The protein below binds the small molecule below.
Small molecule (SMILES): CC[C@H](C)[C@H](NC(=O)[C@@H](NC(=O)[C@H](CC(C)C)NC(=O)[C@@H](N)CCCCN)C(C)C)C(=O)N[C@@H](CC(N)=O)C(=O)N[C@@H](CCCCN)C(=O)N[C@@H](CC(=O)O)C(=O)N[C@@H](CCSC)C(=O)N[C@@H](CCCN=C(N)N)C(=O)N[C@H](C(=O)N[C@@H](CC(=O)O)C(=O)N[C@@H](CC(C)C)C(=O)N[C@@H](Cc1ccccc1)C(=O)N[C@@H](CO)C(=O)N1CCC[C@H]1C(=O)N1CCC[C@H]1C(=O)N[C@H](C=O)CC(N)=O)[C@@H](C)O

Binding-site contacts:
Ligand atom N contacts residue THR1065 of chain 1.C at 3.2 Å (h-bond).
Ligand atom CB contacts residue GLU1052 of chain 1.C at 3.1 Å.
Ligand atom O contacts residue ASN1069 of chain 1.C at 3.0 Å (h-bond).
Ligand atom CA contacts residue GLN565 of chain 1.F at 3.1 Å.
Ligand atom CB contacts residue GLN1074 of chain 1.C at 3.5 Å.
Ligand atom NH1 contacts residue ASN1069 of chain 1.C at 2.8 Å (h-bond).
Ligand atom CG2 contacts residue PHE1068 of chain 1.C at 3.6 Å (hydrophobic).
Ligand atom O contacts residue GLN1074 of chain 1.C at 3.0 Å (h-bond).
Ligand atom CD contacts residue GLN1074 of chain 1.C at 3.5 Å.
Ligand atom CD2 contacts residue GLN565 of chain 1.F at 1.6 Å.
Ligand atom CD1 contacts residue GLN565 of chain 1.F at 1.2 Å.
Ligand atom CD1 contacts residue PHE1068 of chain 1.C at 3.4 Å (hydrophobic).
Ligand atom CD1 contacts residue ILE1053 of chain 1.C at 3.4 Å (hydrophobic).
Ligand atom CG1 contacts residue PHE1068 of chain 1.C at 3.4 Å (hydrophobic).
Ligand atom CA contacts residue ASN1069 of chain 1.C at 3.5 Å.
Ligand atom CD1 contacts residue THR1065 of chain 1.C at 3.5 Å.
Ligand atom CZ contacts residue GLN565 of chain 1.F at 2.3 Å.
Ligand atom O contacts residue ASN1069 of chain 1.C at 3.3 Å (h-bond).
Ligand atom N contacts residue GLN1074 of chain 1.C at 3.2 Å (h-bond).
Ligand atom NH2 contacts residue ASP1073 of chain 1.C at 3.1 Å (salt-bridge).
Ligand atom CB contacts residue GLN565 of chain 1.F at 2.0 Å.
Ligand atom C contacts residue ASN1069 of chain 1.C at 3.2 Å.
Ligand atom CE contacts residue LYS1225 of chain 1.NA at 3.3 Å.
Ligand atom N contacts residue ASN1069 of chain 1.C at 2.9 Å (h-bond).
Ligand atom NZ contacts residue LYS1225 of chain 1.NA at 2.2 Å.
Ligand atom CE1 contacts residue GLN565 of chain 1.F at 1.8 Å.
Ligand atom CG contacts residue GLU1052 of chain 1.C at 3.2 Å.
Ligand atom NZ contacts residue ASP1073 of chain 1.C at 3.0 Å (salt-bridge).
Ligand atom NH1 contacts residue ASP1073 of chain 1.C at 3.6 Å.
Ligand atom CE1 contacts residue ARG1044 of chain 1.C at 3.5 Å.
Ligand atom CE2 contacts residue GLN565 of chain 1.F at 2.0 Å.
Ligand atom CD1 contacts residue ARG1044 of chain 1.C at 3.1 Å.
Ligand atom O contacts residue THR1065 of chain 1.C at 3.2 Å.
Ligand atom CA contacts residue THR1065 of chain 1.C at 3.6 Å.
Ligand atom OG1 contacts residue ARG1049 of chain 1.C at 2.9 Å (salt-bridge).
Ligand atom CZ contacts residue ARG1044 of chain 1.C at 3.3 Å.
Ligand atom CG contacts residue ILE1045 of chain 1.C at 3.5 Å (hydrophobic).
Ligand atom CD1 contacts residue ARG567 of chain 1.F at 3.4 Å.
Ligand atom CE contacts residue GLU1228 of chain 1.NA at 3.4 Å.
Ligand atom CG contacts residue GLN565 of chain 1.F at 1.5 Å.

Sequence of chain 1.NA:
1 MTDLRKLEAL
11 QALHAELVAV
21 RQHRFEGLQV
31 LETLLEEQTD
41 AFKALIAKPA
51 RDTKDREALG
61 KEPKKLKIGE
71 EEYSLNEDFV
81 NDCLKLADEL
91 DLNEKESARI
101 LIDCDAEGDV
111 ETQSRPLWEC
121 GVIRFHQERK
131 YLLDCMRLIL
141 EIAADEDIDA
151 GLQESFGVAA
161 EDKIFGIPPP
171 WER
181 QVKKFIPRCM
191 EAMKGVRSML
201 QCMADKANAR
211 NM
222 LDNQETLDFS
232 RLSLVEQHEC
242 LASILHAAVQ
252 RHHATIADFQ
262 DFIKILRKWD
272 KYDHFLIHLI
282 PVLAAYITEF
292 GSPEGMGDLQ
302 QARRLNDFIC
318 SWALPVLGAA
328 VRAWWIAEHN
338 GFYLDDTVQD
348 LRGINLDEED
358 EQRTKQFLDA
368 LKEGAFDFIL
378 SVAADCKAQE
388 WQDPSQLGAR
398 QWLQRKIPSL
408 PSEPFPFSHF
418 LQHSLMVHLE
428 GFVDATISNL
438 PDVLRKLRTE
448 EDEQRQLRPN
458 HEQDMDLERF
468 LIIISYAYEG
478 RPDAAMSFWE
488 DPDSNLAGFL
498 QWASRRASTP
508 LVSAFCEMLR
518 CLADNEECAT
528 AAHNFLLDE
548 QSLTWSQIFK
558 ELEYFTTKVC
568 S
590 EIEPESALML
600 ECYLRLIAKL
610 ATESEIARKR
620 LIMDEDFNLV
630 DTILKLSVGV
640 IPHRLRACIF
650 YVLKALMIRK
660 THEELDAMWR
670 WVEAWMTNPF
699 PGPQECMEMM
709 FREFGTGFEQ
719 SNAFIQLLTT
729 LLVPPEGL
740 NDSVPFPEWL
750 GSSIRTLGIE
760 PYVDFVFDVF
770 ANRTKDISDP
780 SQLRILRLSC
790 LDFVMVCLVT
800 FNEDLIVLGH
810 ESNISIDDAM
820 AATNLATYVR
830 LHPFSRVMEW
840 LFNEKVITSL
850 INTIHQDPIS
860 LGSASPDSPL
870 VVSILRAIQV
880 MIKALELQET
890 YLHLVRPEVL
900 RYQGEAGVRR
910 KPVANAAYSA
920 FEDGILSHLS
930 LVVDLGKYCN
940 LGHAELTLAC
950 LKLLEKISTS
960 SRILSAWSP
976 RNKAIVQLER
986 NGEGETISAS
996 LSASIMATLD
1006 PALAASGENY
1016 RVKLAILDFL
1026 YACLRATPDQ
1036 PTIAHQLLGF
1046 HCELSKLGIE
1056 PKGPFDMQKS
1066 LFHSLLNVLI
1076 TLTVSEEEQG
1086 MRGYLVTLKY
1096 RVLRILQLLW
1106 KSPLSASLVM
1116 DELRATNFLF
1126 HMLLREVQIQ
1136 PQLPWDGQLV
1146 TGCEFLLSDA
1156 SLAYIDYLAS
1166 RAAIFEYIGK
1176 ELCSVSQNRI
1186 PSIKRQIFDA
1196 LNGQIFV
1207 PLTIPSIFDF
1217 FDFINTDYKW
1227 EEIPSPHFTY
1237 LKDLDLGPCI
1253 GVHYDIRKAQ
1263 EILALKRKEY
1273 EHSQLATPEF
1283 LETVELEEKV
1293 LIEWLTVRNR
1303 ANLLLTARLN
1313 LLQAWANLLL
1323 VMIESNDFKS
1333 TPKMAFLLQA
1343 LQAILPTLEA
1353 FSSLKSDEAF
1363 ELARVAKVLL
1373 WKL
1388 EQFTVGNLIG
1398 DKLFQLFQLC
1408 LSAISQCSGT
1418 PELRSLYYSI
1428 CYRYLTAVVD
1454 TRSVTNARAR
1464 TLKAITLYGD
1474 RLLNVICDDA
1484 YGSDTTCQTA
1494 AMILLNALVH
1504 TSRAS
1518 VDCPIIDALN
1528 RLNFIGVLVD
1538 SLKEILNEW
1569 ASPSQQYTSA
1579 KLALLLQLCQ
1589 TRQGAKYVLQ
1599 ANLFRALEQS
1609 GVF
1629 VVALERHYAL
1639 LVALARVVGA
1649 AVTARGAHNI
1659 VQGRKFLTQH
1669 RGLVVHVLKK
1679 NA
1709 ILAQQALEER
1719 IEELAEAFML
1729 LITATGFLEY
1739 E

Sequence of chain 1.F:
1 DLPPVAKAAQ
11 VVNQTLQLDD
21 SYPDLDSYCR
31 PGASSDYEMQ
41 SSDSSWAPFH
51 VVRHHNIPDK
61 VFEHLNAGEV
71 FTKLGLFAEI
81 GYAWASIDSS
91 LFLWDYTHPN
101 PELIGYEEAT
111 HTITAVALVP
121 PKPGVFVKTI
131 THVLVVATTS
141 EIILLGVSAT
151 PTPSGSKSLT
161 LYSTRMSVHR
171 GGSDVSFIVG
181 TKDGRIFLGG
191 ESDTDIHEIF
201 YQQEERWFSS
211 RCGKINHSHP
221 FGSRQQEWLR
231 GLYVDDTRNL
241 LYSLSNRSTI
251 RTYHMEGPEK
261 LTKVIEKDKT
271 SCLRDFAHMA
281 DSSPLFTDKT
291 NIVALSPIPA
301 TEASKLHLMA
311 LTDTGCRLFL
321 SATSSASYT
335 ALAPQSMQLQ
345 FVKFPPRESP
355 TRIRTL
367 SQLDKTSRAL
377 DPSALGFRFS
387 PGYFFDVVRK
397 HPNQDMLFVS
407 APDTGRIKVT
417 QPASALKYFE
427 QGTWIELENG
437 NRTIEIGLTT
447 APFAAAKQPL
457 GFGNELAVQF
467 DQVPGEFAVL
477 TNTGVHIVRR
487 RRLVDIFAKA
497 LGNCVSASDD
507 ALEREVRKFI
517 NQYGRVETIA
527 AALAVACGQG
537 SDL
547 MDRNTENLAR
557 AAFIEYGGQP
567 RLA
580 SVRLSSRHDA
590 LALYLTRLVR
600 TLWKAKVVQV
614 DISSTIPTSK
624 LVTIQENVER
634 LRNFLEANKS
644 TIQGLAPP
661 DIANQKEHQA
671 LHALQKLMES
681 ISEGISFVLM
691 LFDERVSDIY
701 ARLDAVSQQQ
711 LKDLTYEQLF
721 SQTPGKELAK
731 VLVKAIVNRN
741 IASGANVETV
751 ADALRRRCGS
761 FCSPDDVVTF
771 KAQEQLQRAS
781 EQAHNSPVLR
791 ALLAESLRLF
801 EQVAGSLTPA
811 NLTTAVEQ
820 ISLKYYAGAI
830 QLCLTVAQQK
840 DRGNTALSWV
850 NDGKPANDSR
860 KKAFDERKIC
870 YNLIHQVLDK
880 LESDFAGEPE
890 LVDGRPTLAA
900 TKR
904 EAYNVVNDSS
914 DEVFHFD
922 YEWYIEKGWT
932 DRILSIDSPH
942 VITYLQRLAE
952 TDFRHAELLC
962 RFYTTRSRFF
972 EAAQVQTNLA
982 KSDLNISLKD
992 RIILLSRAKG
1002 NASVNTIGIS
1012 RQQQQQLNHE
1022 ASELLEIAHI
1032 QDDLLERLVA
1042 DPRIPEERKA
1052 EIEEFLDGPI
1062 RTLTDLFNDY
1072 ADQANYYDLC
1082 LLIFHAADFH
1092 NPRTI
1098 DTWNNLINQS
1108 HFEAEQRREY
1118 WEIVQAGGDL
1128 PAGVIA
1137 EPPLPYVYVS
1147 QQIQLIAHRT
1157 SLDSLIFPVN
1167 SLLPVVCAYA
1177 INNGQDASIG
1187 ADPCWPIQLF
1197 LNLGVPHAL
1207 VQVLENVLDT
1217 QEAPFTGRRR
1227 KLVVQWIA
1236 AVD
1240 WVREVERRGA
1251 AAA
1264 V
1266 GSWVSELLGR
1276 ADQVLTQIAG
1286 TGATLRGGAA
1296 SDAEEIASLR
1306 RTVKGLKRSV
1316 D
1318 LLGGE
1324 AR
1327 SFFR

Sequence of chain 1.C:
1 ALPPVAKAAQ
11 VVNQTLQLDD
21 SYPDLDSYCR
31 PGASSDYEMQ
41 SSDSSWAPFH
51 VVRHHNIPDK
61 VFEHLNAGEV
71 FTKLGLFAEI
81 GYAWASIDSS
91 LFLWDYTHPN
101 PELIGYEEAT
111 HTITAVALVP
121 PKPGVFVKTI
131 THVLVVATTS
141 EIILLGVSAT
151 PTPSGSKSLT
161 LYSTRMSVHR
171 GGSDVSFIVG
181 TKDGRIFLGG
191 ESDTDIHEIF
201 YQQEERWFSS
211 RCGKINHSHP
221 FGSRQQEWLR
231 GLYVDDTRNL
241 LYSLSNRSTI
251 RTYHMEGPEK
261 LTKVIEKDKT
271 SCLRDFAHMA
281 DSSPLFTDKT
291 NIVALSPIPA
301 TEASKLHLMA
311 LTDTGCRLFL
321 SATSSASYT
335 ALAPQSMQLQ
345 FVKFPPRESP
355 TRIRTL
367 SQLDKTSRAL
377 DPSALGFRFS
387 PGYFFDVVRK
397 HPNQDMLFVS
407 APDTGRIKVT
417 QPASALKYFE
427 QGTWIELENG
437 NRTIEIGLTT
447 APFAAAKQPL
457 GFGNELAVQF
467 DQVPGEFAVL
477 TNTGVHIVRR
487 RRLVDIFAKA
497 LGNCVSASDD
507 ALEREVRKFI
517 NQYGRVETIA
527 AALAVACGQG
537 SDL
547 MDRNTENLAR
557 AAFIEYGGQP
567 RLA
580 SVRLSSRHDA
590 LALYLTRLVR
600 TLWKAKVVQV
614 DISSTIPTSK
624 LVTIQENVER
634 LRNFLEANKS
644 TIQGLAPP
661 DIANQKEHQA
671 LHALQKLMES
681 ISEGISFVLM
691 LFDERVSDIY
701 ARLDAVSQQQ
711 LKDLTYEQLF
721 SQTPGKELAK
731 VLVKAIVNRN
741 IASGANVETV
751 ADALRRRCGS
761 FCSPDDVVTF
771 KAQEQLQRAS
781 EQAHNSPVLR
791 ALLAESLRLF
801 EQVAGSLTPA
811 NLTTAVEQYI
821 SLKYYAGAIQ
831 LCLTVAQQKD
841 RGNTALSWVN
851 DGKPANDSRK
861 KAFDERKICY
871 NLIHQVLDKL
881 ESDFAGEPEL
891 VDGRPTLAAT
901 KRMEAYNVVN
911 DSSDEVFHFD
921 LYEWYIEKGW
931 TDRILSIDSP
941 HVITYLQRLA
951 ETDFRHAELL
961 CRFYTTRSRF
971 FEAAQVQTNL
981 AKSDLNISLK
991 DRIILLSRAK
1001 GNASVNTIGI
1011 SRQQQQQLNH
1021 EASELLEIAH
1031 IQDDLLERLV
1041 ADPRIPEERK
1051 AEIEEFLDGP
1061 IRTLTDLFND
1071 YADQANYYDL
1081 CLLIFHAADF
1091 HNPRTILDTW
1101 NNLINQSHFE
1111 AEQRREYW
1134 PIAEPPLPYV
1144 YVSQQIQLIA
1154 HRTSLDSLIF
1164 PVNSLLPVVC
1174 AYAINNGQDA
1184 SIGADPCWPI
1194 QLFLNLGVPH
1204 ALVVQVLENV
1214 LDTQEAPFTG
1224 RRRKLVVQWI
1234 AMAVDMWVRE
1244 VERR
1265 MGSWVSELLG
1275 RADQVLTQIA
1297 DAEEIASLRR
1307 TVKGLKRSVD